Binding-site contacts:
Ligand atom CAC contacts residue SER50 of chain 1.A at 3.4 Å.
Ligand atom CAF contacts residue VAL51 of chain 1.A at 3.4 Å (hydrophobic).
Ligand atom NAA contacts residue THR7 of chain 1.C at 2.6 Å.
Ligand atom CAI contacts residue VAL51 of chain 1.A at 4.3 Å (hydrophobic).
Ligand atom CAC contacts residue THR7 of chain 1.C at 4.5 Å.
Ligand atom CAD contacts residue ASN47 of chain 1.A at 3.0 Å.
Ligand atom CAD contacts residue SER50 of chain 1.A at 4.4 Å.
Ligand atom CAE contacts residue PHE124 of chain 1.A at 4.2 Å (hydrophobic).
Ligand atom NAA contacts residue SER50 of chain 1.A at 4.5 Å.
Ligand atom CAD contacts residue PHE124 of chain 1.A at 3.5 Å (hydrophobic).
Ligand atom CAE contacts residue SER50 of chain 1.A at 4.0 Å.
Ligand atom CAG contacts residue PRO6 of chain 1.C at 4.0 Å (hydrophobic).
Ligand atom OAH contacts residue VAL51 of chain 1.A at 3.7 Å.
Ligand atom CAG contacts residue SER50 of chain 1.A at 4.5 Å.
Ligand atom CAE contacts residue THR7 of chain 1.C at 3.5 Å.
Ligand atom CAI contacts residue PRO6 of chain 1.C at 3.1 Å (hydrophobic).
Ligand atom OAH contacts residue THR7 of chain 1.C at 3.9 Å.
Ligand atom CAI contacts residue THR7 of chain 1.C at 3.6 Å.
Ligand atom CAC contacts residue ASN47 of chain 1.A at 3.5 Å.
Ligand atom OAH contacts residue PRO6 of chain 1.C at 3.4 Å (h-bond).
Ligand atom CAF contacts residue THR7 of chain 1.C at 3.4 Å.
Ligand atom CAB contacts residue ASN47 of chain 1.A at 4.4 Å.
Ligand atom CAC contacts residue VAL51 of chain 1.A at 4.3 Å (hydrophobic).
Ligand atom CAG contacts residue THR7 of chain 1.C at 3.3 Å.
Ligand atom CAB contacts residue THR7 of chain 1.C at 3.5 Å.
Ligand atom CAG contacts residue VAL51 of chain 1.A at 3.4 Å (hydrophobic).
Ligand atom CAE contacts residue ASN47 of chain 1.A at 4.2 Å.
Ligand atom CAC contacts residue PHE124 of chain 1.A at 4.4 Å (hydrophobic).
Ligand atom CAB contacts residue SER50 of chain 1.A at 4.2 Å.
Ligand atom CAB contacts residue VAL51 of chain 1.A at 4.0 Å (hydrophobic).

Sequence of chain 1.C:
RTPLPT

Sequence of chain 1.A:
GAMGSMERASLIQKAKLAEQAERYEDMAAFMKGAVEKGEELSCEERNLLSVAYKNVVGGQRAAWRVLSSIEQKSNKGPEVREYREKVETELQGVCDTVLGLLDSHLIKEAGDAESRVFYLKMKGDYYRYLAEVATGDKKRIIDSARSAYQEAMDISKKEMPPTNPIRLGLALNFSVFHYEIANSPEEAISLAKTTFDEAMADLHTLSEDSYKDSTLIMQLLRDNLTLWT

The small molecule below binds the protein below.
Small molecule (SMILES): COCC[C@@H]1CCCN1